Sequence of chain 1.A:
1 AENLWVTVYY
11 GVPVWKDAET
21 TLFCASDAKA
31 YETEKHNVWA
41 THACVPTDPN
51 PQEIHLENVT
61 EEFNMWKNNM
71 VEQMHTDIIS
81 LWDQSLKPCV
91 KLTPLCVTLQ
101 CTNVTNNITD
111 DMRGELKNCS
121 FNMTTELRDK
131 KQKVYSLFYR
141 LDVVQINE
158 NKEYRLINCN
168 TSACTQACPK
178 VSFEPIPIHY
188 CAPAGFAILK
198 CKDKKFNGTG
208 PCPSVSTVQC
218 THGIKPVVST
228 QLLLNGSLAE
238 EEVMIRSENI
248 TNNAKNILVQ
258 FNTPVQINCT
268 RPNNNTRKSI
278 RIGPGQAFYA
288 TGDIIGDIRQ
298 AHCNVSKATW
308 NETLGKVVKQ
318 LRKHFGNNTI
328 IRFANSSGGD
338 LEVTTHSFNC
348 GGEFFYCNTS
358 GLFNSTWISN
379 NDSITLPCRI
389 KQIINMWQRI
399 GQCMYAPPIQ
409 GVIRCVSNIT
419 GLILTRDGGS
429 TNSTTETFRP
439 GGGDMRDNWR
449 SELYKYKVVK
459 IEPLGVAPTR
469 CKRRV

Binding-site contacts:
Ligand atom O5 contacts residue ASN271 of chain 1.A at 2.4 Å (h-bond).
Ligand atom N2 contacts residue ASN271 of chain 1.A at 2.9 Å (h-bond).
Ligand atom C5 contacts residue ASN271 of chain 1.A at 3.7 Å.
Ligand atom C2 contacts residue ASN271 of chain 1.A at 2.5 Å.
Ligand atom O7 contacts residue ASN271 of chain 1.A at 4.0 Å.
Ligand atom C4 contacts residue ASN271 of chain 1.A at 4.2 Å.
Ligand atom C3 contacts residue ASN271 of chain 1.A at 3.8 Å.
Ligand atom C7 contacts residue ASN271 of chain 1.A at 3.6 Å.
Ligand atom C1 contacts residue ASN271 of chain 1.A at 1.4 Å.

This protein binds this small molecule.
Small molecule (SMILES): CC(=O)N[C@@H]1[C@@H](O)[C@H](O)[C@@H](CO)O[C@H]1O